The small molecule below binds the protein below.
Small molecule (SMILES): CC(=O)N[C@@H](CS)C(=O)N[C@@H](Cc1c[nH]cn1)C(=O)N1CCC[C@H]1C(=O)N[C@@H](CCC(N)=O)C(=O)NCC(=O)N1CCC[C@H]1C(=O)N1CCC[C@H]1C(=O)N[C@@H](CS)C(N)=O

Binding-site contacts:
Ligand atom CD2 contacts residue SER76 of chain 3.A at 3.4 Å.
Ligand atom NE2 contacts residue SER76 of chain 3.A at 2.7 Å (h-bond).
Ligand atom O contacts residue SER33 of chain 3.A at 2.7 Å (h-bond).
Ligand atom NE2 contacts residue THR78 of chain 3.A at 3.8 Å.
Ligand atom CD contacts residue ALA74 of chain 3.A at 3.5 Å (hydrophobic).
Ligand atom NE2 contacts residue TRP67 of chain 3.A at 3.4 Å.
Ligand atom NE2 contacts residue LEU98 of chain 3.A at 4.0 Å.
Ligand atom CD contacts residue ARG72 of chain 3.A at 3.5 Å.
Ligand atom CA contacts residue TRP67 of chain 3.A at 4.1 Å (hydrophobic).
Ligand atom CB contacts residue TRP108 of chain 1.A at 4.0 Å (hydrophobic).
Ligand atom O contacts residue ARG72 of chain 3.A at 3.7 Å.
Ligand atom C contacts residue SER33 of chain 3.A at 3.8 Å.
Ligand atom O contacts residue SER33 of chain 3.A at 4.0 Å.
Ligand atom CH3 contacts residue LYS109 of chain 1.A at 3.6 Å.
Ligand atom CG contacts residue TRP67 of chain 3.A at 4.0 Å (hydrophobic).
Ligand atom OE1 contacts residue TRP67 of chain 3.A at 3.6 Å.
Ligand atom C contacts residue SER33 of chain 3.A at 3.8 Å.
Ligand atom N contacts residue SER40 of chain 3.A at 3.6 Å.
Ligand atom CB contacts residue TRP108 of chain 1.A at 4.1 Å (hydrophobic).
Ligand atom OE1 contacts residue LEU98 of chain 3.A at 3.6 Å.
Ligand atom N contacts residue ALA34 of chain 3.A at 3.7 Å.
Ligand atom CE1 contacts residue TRP67 of chain 3.A at 3.3 Å (hydrophobic).
Ligand atom NE2 contacts residue ALA74 of chain 3.A at 4.0 Å.
Ligand atom CB contacts residue LEU13 of chain 3.A at 4.0 Å (hydrophobic).
Ligand atom OE1 contacts residue THR78 of chain 3.A at 2.5 Å (h-bond).
Ligand atom C contacts residue TRP67 of chain 3.A at 4.0 Å (hydrophobic).
Ligand atom CG contacts residue TRP67 of chain 3.A at 3.5 Å (hydrophobic).
Ligand atom O contacts residue TRP67 of chain 3.A at 3.7 Å.
Ligand atom N contacts residue SER33 of chain 3.A at 3.0 Å.
Ligand atom CE1 contacts residue SER76 of chain 3.A at 3.8 Å.
Ligand atom CB contacts residue TRP67 of chain 3.A at 3.7 Å (hydrophobic).
Ligand atom CD contacts residue THR78 of chain 3.A at 3.7 Å.
Ligand atom CG contacts residue ALA74 of chain 3.A at 3.3 Å (hydrophobic).
Ligand atom N contacts residue ALA34 of chain 3.A at 3.9 Å.
Ligand atom CB contacts residue TYR42 of chain 3.A at 3.3 Å (hydrophobic).
Ligand atom CG contacts residue TRP108 of chain 1.A at 4.0 Å (hydrophobic).
Ligand atom CA contacts residue ALA34 of chain 3.A at 3.8 Å (hydrophobic).
Ligand atom NE2 contacts residue TRP96 of chain 3.A at 3.5 Å.
Ligand atom CB contacts residue TRP67 of chain 3.A at 3.5 Å (hydrophobic).
Ligand atom O contacts residue SER33 of chain 3.A at 3.8 Å.

Sequence of chain 1.A:
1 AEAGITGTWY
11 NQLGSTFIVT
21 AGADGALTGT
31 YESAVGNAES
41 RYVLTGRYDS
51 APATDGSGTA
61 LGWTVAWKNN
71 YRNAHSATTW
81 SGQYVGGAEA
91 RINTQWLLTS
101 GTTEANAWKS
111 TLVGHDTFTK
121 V

Sequence of chain 3.A:
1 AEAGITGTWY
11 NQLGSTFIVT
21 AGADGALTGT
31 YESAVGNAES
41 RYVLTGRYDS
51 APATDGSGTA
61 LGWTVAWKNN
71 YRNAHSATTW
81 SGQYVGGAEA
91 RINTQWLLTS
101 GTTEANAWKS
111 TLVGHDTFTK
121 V